Sequence of chain 2.A:
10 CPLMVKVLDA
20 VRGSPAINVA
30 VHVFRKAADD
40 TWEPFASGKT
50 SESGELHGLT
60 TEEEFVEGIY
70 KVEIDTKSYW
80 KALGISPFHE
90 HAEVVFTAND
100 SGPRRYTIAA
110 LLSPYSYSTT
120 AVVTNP

Sequence of chain 1.A:
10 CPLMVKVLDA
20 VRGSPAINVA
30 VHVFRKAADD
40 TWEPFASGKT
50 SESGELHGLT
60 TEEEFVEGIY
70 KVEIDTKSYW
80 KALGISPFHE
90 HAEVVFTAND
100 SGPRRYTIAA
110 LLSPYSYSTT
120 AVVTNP

Binding-site contacts:
Ligand atom C10 contacts residue LYS15 of chain 1.A at 3.1 Å.
Ligand atom C27 contacts residue 1W41 of chain 2.C at 0.6 Å.
Ligand atom C26 contacts residue 1W41 of chain 2.C at 0.6 Å.
Ligand atom C11 contacts residue LYS15 of chain 2.A at 2.8 Å.
Ligand atom C7 contacts residue 1W41 of chain 2.C at 0.8 Å.
Ligand atom C3 contacts residue LYS15 of chain 2.A at 2.9 Å.
Ligand atom C27 contacts residue SER117 of chain 2.A at 2.9 Å.
Ligand atom C4 contacts residue LYS15 of chain 1.A at 3.3 Å.
Ligand atom C10 contacts residue 1W41 of chain 2.C at 0.7 Å.
Ligand atom C6 contacts residue 1W41 of chain 2.C at 0.7 Å.
Ligand atom C13 contacts residue 1W41 of chain 2.C at 0.8 Å.
Ligand atom C3 contacts residue 1W41 of chain 2.C at 0.6 Å.
Ligand atom C5 contacts residue 1W41 of chain 2.C at 0.6 Å.
Ligand atom C4 contacts residue 1W41 of chain 2.C at 0.5 Å.
Ligand atom C5 contacts residue LYS15 of chain 2.A at 3.1 Å.
Ligand atom C1 contacts residue LYS15 of chain 2.A at 3.4 Å.
Ligand atom C11 contacts residue 1W41 of chain 2.C at 1.6 Å.
Ligand atom O28 contacts residue 1W41 of chain 2.C at 0.0 Å (h-bond).
Ligand atom C4 contacts residue LYS15 of chain 2.A at 2.8 Å.
Ligand atom O2 contacts residue 1W41 of chain 2.C at 0.7 Å.
Ligand atom C1 contacts residue 1W41 of chain 2.C at 0.7 Å.
Ligand atom O28 contacts residue SER117 of chain 1.A at 2.7 Å (h-bond).
Ligand atom C5 contacts residue LYS15 of chain 1.A at 3.1 Å.
Ligand atom C8 contacts residue LYS15 of chain 2.A at 3.5 Å.
Ligand atom C14 contacts residue 1W41 of chain 2.C at 0.7 Å.
Ligand atom N9 contacts residue LYS15 of chain 1.A at 3.5 Å.
Ligand atom C12 contacts residue 1W41 of chain 2.C at 0.8 Å.
Ligand atom C3 contacts residue LYS15 of chain 1.A at 3.4 Å.
Ligand atom O28 contacts residue SER117 of chain 2.A at 2.7 Å (h-bond).
Ligand atom N9 contacts residue 1W41 of chain 2.C at 0.7 Å.
Ligand atom C19 contacts residue 1W41 of chain 2.C at 0.6 Å.
Ligand atom N9 contacts residue LYS15 of chain 2.A at 3.4 Å.
Ligand atom C18 contacts residue 1W41 of chain 2.C at 0.3 Å.
Ligand atom C16 contacts residue 1W41 of chain 2.C at 0.3 Å.
Ligand atom C15 contacts residue 1W41 of chain 2.C at 0.6 Å.
Ligand atom C8 contacts residue 1W41 of chain 2.C at 0.7 Å.
Ligand atom C17 contacts residue 1W41 of chain 2.C at 0.0 Å.
Ligand atom C26 contacts residue SER117 of chain 1.A at 3.1 Å.
Ligand atom O2 contacts residue LYS15 of chain 2.A at 3.1 Å.
Ligand atom C6 contacts residue LYS15 of chain 1.A at 3.5 Å.

The protein below binds the small molecule below.
Small molecule (SMILES): Cc1cc(/C=C/c2cc(C(=O)Sc3ccc(F)cc3)cc(N(C)C)c2)cc(C)c1O